The small molecule below binds the protein below.
Small molecule (SMILES): CC(=O)N[C@@H]1[C@@H](O)[C@H](O)[C@@H](CO)O[C@H]1O

Sequence of chain 1.C:
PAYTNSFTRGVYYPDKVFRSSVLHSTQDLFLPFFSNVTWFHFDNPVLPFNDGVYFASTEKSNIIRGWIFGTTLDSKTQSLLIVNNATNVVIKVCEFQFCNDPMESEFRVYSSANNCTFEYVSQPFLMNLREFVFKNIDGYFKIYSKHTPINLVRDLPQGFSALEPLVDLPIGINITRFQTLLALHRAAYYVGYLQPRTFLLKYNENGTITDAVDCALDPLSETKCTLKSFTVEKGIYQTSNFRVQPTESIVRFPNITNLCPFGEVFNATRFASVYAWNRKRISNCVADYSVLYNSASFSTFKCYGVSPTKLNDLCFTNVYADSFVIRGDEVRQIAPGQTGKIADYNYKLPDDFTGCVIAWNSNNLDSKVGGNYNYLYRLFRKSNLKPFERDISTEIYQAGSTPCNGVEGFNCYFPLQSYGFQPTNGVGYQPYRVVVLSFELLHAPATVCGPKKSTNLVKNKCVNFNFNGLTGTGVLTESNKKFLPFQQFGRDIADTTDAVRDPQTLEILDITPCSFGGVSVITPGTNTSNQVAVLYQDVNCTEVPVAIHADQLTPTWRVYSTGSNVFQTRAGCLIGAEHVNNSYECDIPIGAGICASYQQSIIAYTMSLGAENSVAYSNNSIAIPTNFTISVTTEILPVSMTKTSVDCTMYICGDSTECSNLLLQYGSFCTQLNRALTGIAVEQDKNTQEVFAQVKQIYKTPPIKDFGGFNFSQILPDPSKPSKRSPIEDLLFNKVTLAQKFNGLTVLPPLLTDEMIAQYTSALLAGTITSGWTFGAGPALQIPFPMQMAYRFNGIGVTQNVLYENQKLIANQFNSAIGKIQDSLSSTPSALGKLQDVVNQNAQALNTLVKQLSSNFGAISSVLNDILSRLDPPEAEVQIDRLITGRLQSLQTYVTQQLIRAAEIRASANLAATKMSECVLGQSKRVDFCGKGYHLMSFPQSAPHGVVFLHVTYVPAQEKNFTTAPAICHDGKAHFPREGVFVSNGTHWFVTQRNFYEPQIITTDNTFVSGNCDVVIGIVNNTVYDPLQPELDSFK

Binding-site contacts:
Ligand atom C3 contacts residue ASN717 of chain 1.C at 3.8 Å.
Ligand atom C5 contacts residue LEU922 of chain 1.C at 4.0 Å (hydrophobic).
Ligand atom O6 contacts residue LEU922 of chain 1.C at 3.3 Å.
Ligand atom O7 contacts residue THR716 of chain 1.C at 4.4 Å.
Ligand atom C8 contacts residue GLN1071 of chain 1.C at 4.0 Å.
Ligand atom O5 contacts residue GLN1071 of chain 1.C at 4.1 Å.
Ligand atom O7 contacts residue GLN1071 of chain 1.C at 1.9 Å (h-bond).
Ligand atom O7 contacts residue ASN717 of chain 1.C at 3.0 Å (h-bond).
Ligand atom C6 contacts residue LEU922 of chain 1.C at 3.6 Å (hydrophobic).
Ligand atom C4 contacts residue ASN717 of chain 1.C at 4.2 Å.
Ligand atom N2 contacts residue ASN717 of chain 1.C at 2.9 Å (h-bond).
Ligand atom C8 contacts residue ASN717 of chain 1.C at 3.8 Å.
Ligand atom C7 contacts residue THR716 of chain 1.C at 4.2 Å.
Ligand atom C8 contacts residue THR716 of chain 1.C at 3.2 Å.
Ligand atom N2 contacts residue GLN1071 of chain 1.C at 4.1 Å.
Ligand atom O5 contacts residue ASN717 of chain 1.C at 2.4 Å (h-bond).
Ligand atom C2 contacts residue GLN1071 of chain 1.C at 3.9 Å.
Ligand atom C1 contacts residue ASN717 of chain 1.C at 1.4 Å.
Ligand atom C7 contacts residue GLN1071 of chain 1.C at 3.1 Å.
Ligand atom C1 contacts residue GLN1071 of chain 1.C at 3.9 Å.
Ligand atom C2 contacts residue ASN717 of chain 1.C at 2.5 Å.
Ligand atom C5 contacts residue ASN717 of chain 1.C at 3.7 Å.
Ligand atom C7 contacts residue ASN717 of chain 1.C at 2.9 Å.